Sequence of chain 1.I:
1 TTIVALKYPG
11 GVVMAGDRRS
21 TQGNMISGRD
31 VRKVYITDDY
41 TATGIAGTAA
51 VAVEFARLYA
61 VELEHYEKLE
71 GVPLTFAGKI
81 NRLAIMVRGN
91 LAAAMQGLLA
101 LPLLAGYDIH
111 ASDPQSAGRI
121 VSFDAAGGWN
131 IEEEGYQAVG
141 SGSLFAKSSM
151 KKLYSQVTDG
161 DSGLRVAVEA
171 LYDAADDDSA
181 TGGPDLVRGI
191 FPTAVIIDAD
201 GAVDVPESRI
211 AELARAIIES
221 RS

This protein binds this small molecule.
Small molecule (SMILES): COC[C@H](NC(=O)[C@H](CC(=O)n1cccc1)NC(=O)CCc1ccccc1)C(=O)NCc1cccc2ccccc12

Binding-site contacts:
Ligand atom O01 contacts residue ALA49 of chain 1.I at 2.9 Å (h-bond).
Ligand atom C05 contacts residue GLY47 of chain 1.I at 3.7 Å.
Ligand atom C12 contacts residue ALA49 of chain 1.I at 3.6 Å (hydrophobic).
Ligand atom C15 contacts residue VAL31 of chain 1.I at 3.6 Å (hydrophobic).
Ligand atom C33 contacts residue ASP124 of chain 1.J at 3.7 Å.
Ligand atom C07 contacts residue THR1 of chain 1.I at 3.0 Å.
Ligand atom C15 contacts residue ALA49 of chain 1.I at 3.5 Å (hydrophobic).
Ligand atom C24 contacts residue SER27 of chain 1.I at 3.6 Å.
Ligand atom C16 contacts residue ALA49 of chain 1.I at 3.6 Å (hydrophobic).
Ligand atom N06 contacts residue THR1 of chain 1.I at 3.7 Å.
Ligand atom C28 contacts residue TRP129 of chain 1.J at 3.6 Å (hydrophobic).
Ligand atom C29 contacts residue ASP124 of chain 1.J at 3.5 Å.
Ligand atom O18 contacts residue THR21 of chain 1.I at 3.1 Å (h-bond).
Ligand atom C10 contacts residue LYS33 of chain 1.I at 3.6 Å.
Ligand atom C37 contacts residue LEU98 of chain 1.I at 3.6 Å (hydrophobic).
Ligand atom O30 contacts residue GLN22 of chain 1.I at 2.9 Å (h-bond).
Ligand atom C02 contacts residue THR21 of chain 1.I at 3.5 Å.
Ligand atom C17 contacts residue ALA49 of chain 1.I at 3.6 Å (hydrophobic).
Ligand atom O41 contacts residue GLN22 of chain 1.I at 3.7 Å.
Ligand atom C15 contacts residue SER20 of chain 1.I at 3.5 Å.
Ligand atom N03 contacts residue THR21 of chain 1.I at 2.6 Å (h-bond).
Ligand atom N31 contacts residue ASP124 of chain 1.J at 2.8 Å (salt-bridge).
Ligand atom C10 contacts residue ILE45 of chain 1.I at 3.2 Å (hydrophobic).
Ligand atom C13 contacts residue ALA49 of chain 1.I at 3.5 Å (hydrophobic).
Ligand atom C38 contacts residue LEU91 of chain 1.J at 3.3 Å (hydrophobic).
Ligand atom C10 contacts residue ALA52 of chain 1.I at 3.6 Å (hydrophobic).
Ligand atom N06 contacts residue GLY47 of chain 1.I at 2.8 Å (h-bond).
Ligand atom C04 contacts residue GLY47 of chain 1.I at 3.6 Å.
Ligand atom O18 contacts residue SER20 of chain 1.I at 3.4 Å.
Ligand atom C22 contacts residue THR21 of chain 1.I at 3.6 Å.
Ligand atom O30 contacts residue SER27 of chain 1.I at 2.9 Å (h-bond).
Ligand atom C32 contacts residue ASP124 of chain 1.J at 3.7 Å.
Ligand atom C19 contacts residue THR21 of chain 1.I at 3.5 Å.
Ligand atom C28 contacts residue GLY128 of chain 1.J at 3.4 Å.
Ligand atom C23 contacts residue ASP124 of chain 1.J at 3.5 Å.
Ligand atom C22 contacts residue ASP124 of chain 1.J at 3.7 Å.
Ligand atom C16 contacts residue VAL31 of chain 1.I at 3.6 Å (hydrophobic).
Ligand atom C14 contacts residue ALA49 of chain 1.I at 3.4 Å (hydrophobic).
Ligand atom C04 contacts residue THR21 of chain 1.I at 3.5 Å.
Ligand atom C09 contacts residue ILE45 of chain 1.I at 3.4 Å (hydrophobic).

Sequence of chain 1.J:
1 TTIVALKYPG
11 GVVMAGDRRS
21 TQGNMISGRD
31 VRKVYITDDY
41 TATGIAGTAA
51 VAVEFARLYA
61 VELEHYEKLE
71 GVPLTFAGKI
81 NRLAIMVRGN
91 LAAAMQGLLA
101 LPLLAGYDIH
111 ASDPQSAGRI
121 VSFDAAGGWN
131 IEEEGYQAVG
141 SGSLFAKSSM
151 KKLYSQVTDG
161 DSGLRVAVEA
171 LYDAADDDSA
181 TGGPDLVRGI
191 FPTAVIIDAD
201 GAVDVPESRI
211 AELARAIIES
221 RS